The small molecule below binds the protein below.
Small molecule (SMILES): Nc1ccn([C@@H]2O[C@H](CO[P](=O)(O)O[C@H]3[C@@H](O)[C@H](n4ccc(N)nc4=O)O[C@@H]3CO[P](=O)(O)O[C@H]3[C@@H](O)[C@H](n4cnc5c(N)ncnc54)O[C@@H]3CO[P](=O)(O)O[C@H]3[C@@H](O)[C@H](n4ccc(N)nc4=O)O[C@@H]3CO[P](=O)(O)O[C@H]3[C@@H](O)[C@H](n4ccc(=O)[nH]c4=O)O[C@@H]3CO[P](=O)(O)O[C@H]3[C@@H](O)[C@H](n4cnc5c(N)ncnc54)O[C@@H]3CO[P](=O)(O)O[C@H]3[C@@H](O)[C@H](n4cnc5c(=O)nc(N)[nH]c54)O[C@@H]3CO[P](=O)(O)O[C@H]3[C@@H](O)[C@H](n4cnc5c(=O)nc(N)[nH]c54)O[C@@H]3CO)[C@@H](O)[C@H]2O)c(=O)n1

Binding-site contacts:
Ligand atom OP2 contacts residue TYR85 of chain 4.C at 2.5 Å (h-bond).
Ligand atom OP2 contacts residue LYS43 of chain 4.C at 3.2 Å (salt-bridge).
Ligand atom P contacts residue TYR85 of chain 4.C at 3.5 Å.
Ligand atom P contacts residue SER51 of chain 3.D at 3.4 Å.
Ligand atom O2 contacts residue ASN87 of chain 4.C at 3.2 Å (h-bond).
Ligand atom P contacts residue ARG49 of chain 3.D at 2.9 Å.
Ligand atom OP2 contacts residue SER51 of chain 3.D at 3.2 Å (h-bond).
Ligand atom C4 contacts residue TYR85 of chain 4.C at 3.5 Å (hydrophobic).
Ligand atom OP2 contacts residue LYS57 of chain 3.D at 2.7 Å (salt-bridge).
Ligand atom OP2 contacts residue ARG49 of chain 3.D at 2.4 Å (salt-bridge).
Ligand atom C6 contacts residue TYR85 of chain 4.C at 3.5 Å (hydrophobic).
Ligand atom C5 contacts residue THR45 of chain 4.C at 3.3 Å.
Ligand atom OP1 contacts residue ASN55 of chain 3.D at 3.3 Å (h-bond).
Ligand atom C5' contacts residue TYR85 of chain 4.C at 3.1 Å (hydrophobic).
Ligand atom O3' contacts residue TYR85 of chain 4.C at 3.6 Å.
Ligand atom N1 contacts residue SER47 of chain 4.C at 2.7 Å (h-bond).
Ligand atom N1 contacts residue THR59 of chain 4.C at 3.6 Å.
Ligand atom N6 contacts residue THR59 of chain 4.C at 2.9 Å (h-bond).
Ligand atom O3' contacts residue SER51 of chain 3.D at 3.5 Å (h-bond).
Ligand atom OP1 contacts residue ARG49 of chain 3.D at 2.5 Å (salt-bridge).
Ligand atom C2' contacts residue TYR85 of chain 4.C at 3.4 Å (hydrophobic).
Ligand atom OP2 contacts residue LYS57 of chain 3.D at 3.4 Å.
Ligand atom N7 contacts residue THR45 of chain 4.C at 2.6 Å (h-bond).
Ligand atom N6 contacts residue CYS46 of chain 4.C at 3.4 Å (h-bond).
Ligand atom C6 contacts residue THR45 of chain 4.C at 3.5 Å.
Ligand atom OP2 contacts residue ASN55 of chain 3.D at 3.2 Å (h-bond).
Ligand atom C3' contacts residue TYR85 of chain 4.C at 3.3 Å (hydrophobic).
Ligand atom O4' contacts residue LYS61 of chain 4.C at 3.1 Å (salt-bridge).
Ligand atom C5' contacts residue SER51 of chain 3.D at 3.5 Å.
Ligand atom C5 contacts residue TYR85 of chain 4.C at 3.5 Å (hydrophobic).
Ligand atom C4' contacts residue TYR85 of chain 4.C at 3.3 Å (hydrophobic).
Ligand atom N6 contacts residue THR45 of chain 4.C at 2.9 Å (h-bond).
Ligand atom O2' contacts residue GLU63 of chain 4.C at 3.0 Å (salt-bridge).
Ligand atom C2' contacts residue GLU63 of chain 4.C at 3.5 Å.
Ligand atom N1 contacts residue TYR85 of chain 4.C at 3.6 Å.
Ligand atom C2 contacts residue SER47 of chain 4.C at 3.0 Å.
Ligand atom O2' contacts residue TYR85 of chain 4.C at 3.5 Å.
Ligand atom OP1 contacts residue SER52 of chain 3.D at 3.0 Å.
Ligand atom OP1 contacts residue SER51 of chain 3.D at 3.3 Å.
Ligand atom OP1 contacts residue SER51 of chain 3.D at 2.7 Å (h-bond).

Sequence of chain 4.C:
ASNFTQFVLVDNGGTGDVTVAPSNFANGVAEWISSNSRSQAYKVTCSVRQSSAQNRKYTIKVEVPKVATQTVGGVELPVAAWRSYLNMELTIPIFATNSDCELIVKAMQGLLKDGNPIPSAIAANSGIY

Sequence of chain 3.D:
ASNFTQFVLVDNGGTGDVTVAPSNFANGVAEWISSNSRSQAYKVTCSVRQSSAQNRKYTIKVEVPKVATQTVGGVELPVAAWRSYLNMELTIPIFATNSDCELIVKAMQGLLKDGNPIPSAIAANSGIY